Sequence of chain 1.P:
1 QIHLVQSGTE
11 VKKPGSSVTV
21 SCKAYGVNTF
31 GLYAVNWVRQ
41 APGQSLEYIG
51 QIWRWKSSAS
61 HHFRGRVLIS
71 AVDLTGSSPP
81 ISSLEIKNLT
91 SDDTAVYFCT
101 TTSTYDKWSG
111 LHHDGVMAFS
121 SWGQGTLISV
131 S

The small molecule below binds the protein below.
Small molecule (SMILES): CC(=O)N[C@H]1[C@H](O[C@H]2[C@H](O)[C@@H](NC(C)=O)CO[C@@H]2CO)O[C@H](CO)[C@@H](O)[C@@H]1O

Sequence of chain 1.Q:
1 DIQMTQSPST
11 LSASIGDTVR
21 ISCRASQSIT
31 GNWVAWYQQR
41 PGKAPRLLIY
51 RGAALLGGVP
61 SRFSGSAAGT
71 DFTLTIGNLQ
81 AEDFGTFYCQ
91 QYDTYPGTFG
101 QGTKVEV

Binding-site contacts:
Ligand atom C8 contacts residue ALA67 of chain 1.Q at 4.3 Å (hydrophobic).
Ligand atom O6 contacts residue ASN126 of chain 1.B at 3.8 Å.
Ligand atom O3 contacts residue ALA54 of chain 1.Q at 3.6 Å (h-bond).
Ligand atom C3 contacts residue ASN126 of chain 1.B at 3.8 Å.
Ligand atom O5 contacts residue ALA54 of chain 1.Q at 3.8 Å.
Ligand atom C1 contacts residue ALA54 of chain 1.Q at 3.9 Å (hydrophobic).
Ligand atom C8 contacts residue ALA53 of chain 1.Q at 3.7 Å (hydrophobic).
Ligand atom C7 contacts residue ASN32 of chain 1.Q at 3.7 Å.
Ligand atom C2 contacts residue ASN126 of chain 1.B at 2.5 Å.
Ligand atom O7 contacts residue ASN126 of chain 1.B at 3.1 Å (h-bond).
Ligand atom N2 contacts residue ASN126 of chain 1.B at 2.9 Å (h-bond).
Ligand atom N2 contacts residue TYR50 of chain 1.Q at 3.8 Å.
Ligand atom C3 contacts residue ALA54 of chain 1.Q at 3.8 Å (hydrophobic).
Ligand atom C4 contacts residue ASN126 of chain 1.B at 4.2 Å.
Ligand atom N2 contacts residue ALA53 of chain 1.Q at 4.0 Å.
Ligand atom O6 contacts residue SER125 of chain 1.B at 4.3 Å.
Ligand atom C8 contacts residue ASN32 of chain 1.Q at 3.5 Å.
Ligand atom C1 contacts residue ASN126 of chain 1.B at 1.4 Å.
Ligand atom N2 contacts residue ARG51 of chain 1.Q at 3.1 Å (salt-bridge).
Ligand atom C8 contacts residue ARG51 of chain 1.Q at 3.4 Å.
Ligand atom O4 contacts residue ALA54 of chain 1.Q at 3.3 Å.
Ligand atom C8 contacts residue TRP108 of chain 1.P at 3.5 Å (hydrophobic).
Ligand atom C2 contacts residue ARG51 of chain 1.Q at 4.2 Å.
Ligand atom O3 contacts residue ALA53 of chain 1.Q at 3.8 Å.
Ligand atom C7 contacts residue ARG51 of chain 1.Q at 3.7 Å.
Ligand atom C2 contacts residue ALA54 of chain 1.Q at 3.8 Å (hydrophobic).
Ligand atom N2 contacts residue ASN32 of chain 1.Q at 4.2 Å.
Ligand atom O6 contacts residue ALA53 of chain 1.Q at 4.3 Å.
Ligand atom C7 contacts residue ALA53 of chain 1.Q at 4.1 Å (hydrophobic).
Ligand atom C4 contacts residue ALA54 of chain 1.Q at 4.2 Å (hydrophobic).
Ligand atom C1 contacts residue ARG51 of chain 1.Q at 4.1 Å.
Ligand atom C8 contacts residue ASN126 of chain 1.B at 4.4 Å.
Ligand atom O7 contacts residue ASN32 of chain 1.Q at 4.0 Å.
Ligand atom O3 contacts residue TYR50 of chain 1.Q at 4.3 Å.
Ligand atom C5 contacts residue ASN126 of chain 1.B at 3.6 Å.
Ligand atom C8 contacts residue GLY52 of chain 1.Q at 4.2 Å.
Ligand atom O5 contacts residue ASN126 of chain 1.B at 2.3 Å (h-bond).
Ligand atom C2 contacts residue TYR50 of chain 1.Q at 4.2 Å (hydrophobic).
Ligand atom C7 contacts residue ASN126 of chain 1.B at 3.2 Å.
Ligand atom C8 contacts residue SER109 of chain 1.P at 3.3 Å.

Sequence of chain 1.B:
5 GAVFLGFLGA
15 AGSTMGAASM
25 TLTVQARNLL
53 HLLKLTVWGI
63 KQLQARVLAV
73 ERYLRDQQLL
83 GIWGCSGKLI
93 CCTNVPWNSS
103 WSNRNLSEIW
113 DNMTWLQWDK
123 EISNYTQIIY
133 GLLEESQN